The protein below binds the small molecule below.
Small molecule (SMILES): CC(=O)N[C@@H]1[C@@H](O)[C@H](O)[C@@H](CO)O[C@H]1O

Sequence of chain 19.A:
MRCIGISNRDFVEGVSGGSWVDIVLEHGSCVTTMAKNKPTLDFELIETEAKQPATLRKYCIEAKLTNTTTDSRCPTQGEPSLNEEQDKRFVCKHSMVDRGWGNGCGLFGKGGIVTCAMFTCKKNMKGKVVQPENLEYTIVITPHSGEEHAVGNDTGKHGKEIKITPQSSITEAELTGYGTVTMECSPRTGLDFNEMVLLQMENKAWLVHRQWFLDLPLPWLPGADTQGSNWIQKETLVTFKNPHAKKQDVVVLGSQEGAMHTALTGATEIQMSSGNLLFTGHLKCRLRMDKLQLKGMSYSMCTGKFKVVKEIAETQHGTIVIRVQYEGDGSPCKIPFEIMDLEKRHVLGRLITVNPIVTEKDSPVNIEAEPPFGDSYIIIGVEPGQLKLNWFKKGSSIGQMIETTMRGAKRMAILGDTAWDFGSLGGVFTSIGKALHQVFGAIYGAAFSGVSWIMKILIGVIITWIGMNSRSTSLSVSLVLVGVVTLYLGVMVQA

Binding-site contacts:
Ligand atom C3 contacts residue ASN67 of chain 19.A at 3.8 Å.
Ligand atom N2 contacts residue ASN67 of chain 19.A at 2.9 Å (h-bond).
Ligand atom C8 contacts residue MET118 of chain 19.A at 4.3 Å (hydrophobic).
Ligand atom C7 contacts residue ASN67 of chain 19.A at 3.9 Å.
Ligand atom C4 contacts residue ASN67 of chain 19.A at 4.2 Å.
Ligand atom C8 contacts residue PHE90 of chain 19.A at 3.7 Å (hydrophobic).
Ligand atom C1 contacts residue ASN67 of chain 19.A at 1.4 Å.
Ligand atom O7 contacts residue ASN67 of chain 19.A at 4.3 Å.
Ligand atom C5 contacts residue ASN67 of chain 19.A at 3.7 Å.
Ligand atom C2 contacts residue ASN67 of chain 19.A at 2.5 Å.
Ligand atom O5 contacts residue ASN67 of chain 19.A at 2.4 Å (h-bond).
Ligand atom C8 contacts residue ASN67 of chain 19.A at 4.3 Å.